A protein and the small-molecule ligand that binds it are described below.
Small molecule (SMILES): Nc1scc(-c2cc(C(F)(F)F)cc(C(F)(F)F)c2)c1C(=O)c1ccc(Cl)cc1

Sequence of chain 1.B:
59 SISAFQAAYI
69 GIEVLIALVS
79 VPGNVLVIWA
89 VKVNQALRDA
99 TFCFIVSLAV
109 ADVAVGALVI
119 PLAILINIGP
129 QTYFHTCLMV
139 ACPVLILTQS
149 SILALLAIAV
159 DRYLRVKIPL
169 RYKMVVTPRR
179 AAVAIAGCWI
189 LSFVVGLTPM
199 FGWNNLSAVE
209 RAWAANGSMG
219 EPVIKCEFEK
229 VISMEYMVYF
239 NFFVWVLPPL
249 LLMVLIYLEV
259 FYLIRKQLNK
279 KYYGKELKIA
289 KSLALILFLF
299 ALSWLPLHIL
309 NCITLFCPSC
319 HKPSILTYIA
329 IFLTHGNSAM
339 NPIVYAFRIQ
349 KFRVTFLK

Binding-site contacts:
Ligand atom C4 contacts residue ILE74 of chain 1.B at 3.7 Å (hydrophobic).
Ligand atom C contacts residue LEU331 of chain 1.B at 4.2 Å (hydrophobic).
Ligand atom C8 contacts residue GLY334 of chain 1.B at 3.6 Å.
Ligand atom O contacts residue GLY334 of chain 1.B at 3.4 Å.
Ligand atom C8 contacts residue SER301 of chain 1.B at 3.6 Å.
Ligand atom N contacts residue ASN335 of chain 1.B at 3.2 Å (h-bond).
Ligand atom C9 contacts residue LEU297 of chain 1.B at 4.1 Å (hydrophobic).
Ligand atom C9 contacts residue MET338 of chain 1.B at 4.3 Å (hydrophobic).
Ligand atom C7 contacts residue GLY334 of chain 1.B at 3.8 Å.
Ligand atom C10 contacts residue MET338 of chain 1.B at 4.3 Å (hydrophobic).
Ligand atom O contacts residue PHE330 of chain 1.B at 3.2 Å (h-bond).
Ligand atom C7 contacts residue LEU331 of chain 1.B at 4.2 Å (hydrophobic).
Ligand atom S contacts residue LEU297 of chain 1.B at 3.6 Å.
Ligand atom N contacts residue GLY334 of chain 1.B at 3.2 Å.
Ligand atom CL contacts residue VAL77 of chain 1.B at 4.2 Å.
Ligand atom S contacts residue SER301 of chain 1.B at 3.9 Å.
Ligand atom O contacts residue LEU331 of chain 1.B at 3.4 Å.
Ligand atom F3 contacts residue MET338 of chain 1.B at 3.3 Å.
Ligand atom CL contacts residue ILE74 of chain 1.B at 4.3 Å.
Ligand atom C9 contacts residue LEU300 of chain 1.B at 3.9 Å (hydrophobic).
Ligand atom C1 contacts residue GLY334 of chain 1.B at 3.9 Å.
Ligand atom CL contacts residue LEU73 of chain 1.B at 3.8 Å.
Ligand atom C17 contacts residue MET338 of chain 1.B at 4.3 Å (hydrophobic).
Ligand atom C2 contacts residue GLY334 of chain 1.B at 3.4 Å.
Ligand atom S contacts residue LEU300 of chain 1.B at 3.7 Å.
Ligand atom C2 contacts residue ALA337 of chain 1.B at 4.0 Å (hydrophobic).
Ligand atom C18 contacts residue MET338 of chain 1.B at 3.8 Å (hydrophobic).
Ligand atom C contacts residue PHE330 of chain 1.B at 4.3 Å (hydrophobic).
Ligand atom C1 contacts residue ILE74 of chain 1.B at 4.3 Å (hydrophobic).
Ligand atom C contacts residue GLY334 of chain 1.B at 3.6 Å.
Ligand atom C8 contacts residue LEU331 of chain 1.B at 4.1 Å (hydrophobic).
Ligand atom C5 contacts residue ILE74 of chain 1.B at 3.6 Å (hydrophobic).
Ligand atom C6 contacts residue ILE74 of chain 1.B at 3.8 Å (hydrophobic).
Ligand atom C2 contacts residue ILE74 of chain 1.B at 4.3 Å (hydrophobic).
Ligand atom C2 contacts residue MET338 of chain 1.B at 4.0 Å (hydrophobic).
Ligand atom C3 contacts residue ILE74 of chain 1.B at 4.1 Å (hydrophobic).
Ligand atom C8 contacts residue ASN335 of chain 1.B at 4.2 Å.
Ligand atom C3 contacts residue ALA337 of chain 1.B at 3.8 Å (hydrophobic).
Ligand atom N contacts residue SER301 of chain 1.B at 2.6 Å (h-bond).
Ligand atom N contacts residue LEU331 of chain 1.B at 2.9 Å (h-bond).